Sequence of chain 1.G:
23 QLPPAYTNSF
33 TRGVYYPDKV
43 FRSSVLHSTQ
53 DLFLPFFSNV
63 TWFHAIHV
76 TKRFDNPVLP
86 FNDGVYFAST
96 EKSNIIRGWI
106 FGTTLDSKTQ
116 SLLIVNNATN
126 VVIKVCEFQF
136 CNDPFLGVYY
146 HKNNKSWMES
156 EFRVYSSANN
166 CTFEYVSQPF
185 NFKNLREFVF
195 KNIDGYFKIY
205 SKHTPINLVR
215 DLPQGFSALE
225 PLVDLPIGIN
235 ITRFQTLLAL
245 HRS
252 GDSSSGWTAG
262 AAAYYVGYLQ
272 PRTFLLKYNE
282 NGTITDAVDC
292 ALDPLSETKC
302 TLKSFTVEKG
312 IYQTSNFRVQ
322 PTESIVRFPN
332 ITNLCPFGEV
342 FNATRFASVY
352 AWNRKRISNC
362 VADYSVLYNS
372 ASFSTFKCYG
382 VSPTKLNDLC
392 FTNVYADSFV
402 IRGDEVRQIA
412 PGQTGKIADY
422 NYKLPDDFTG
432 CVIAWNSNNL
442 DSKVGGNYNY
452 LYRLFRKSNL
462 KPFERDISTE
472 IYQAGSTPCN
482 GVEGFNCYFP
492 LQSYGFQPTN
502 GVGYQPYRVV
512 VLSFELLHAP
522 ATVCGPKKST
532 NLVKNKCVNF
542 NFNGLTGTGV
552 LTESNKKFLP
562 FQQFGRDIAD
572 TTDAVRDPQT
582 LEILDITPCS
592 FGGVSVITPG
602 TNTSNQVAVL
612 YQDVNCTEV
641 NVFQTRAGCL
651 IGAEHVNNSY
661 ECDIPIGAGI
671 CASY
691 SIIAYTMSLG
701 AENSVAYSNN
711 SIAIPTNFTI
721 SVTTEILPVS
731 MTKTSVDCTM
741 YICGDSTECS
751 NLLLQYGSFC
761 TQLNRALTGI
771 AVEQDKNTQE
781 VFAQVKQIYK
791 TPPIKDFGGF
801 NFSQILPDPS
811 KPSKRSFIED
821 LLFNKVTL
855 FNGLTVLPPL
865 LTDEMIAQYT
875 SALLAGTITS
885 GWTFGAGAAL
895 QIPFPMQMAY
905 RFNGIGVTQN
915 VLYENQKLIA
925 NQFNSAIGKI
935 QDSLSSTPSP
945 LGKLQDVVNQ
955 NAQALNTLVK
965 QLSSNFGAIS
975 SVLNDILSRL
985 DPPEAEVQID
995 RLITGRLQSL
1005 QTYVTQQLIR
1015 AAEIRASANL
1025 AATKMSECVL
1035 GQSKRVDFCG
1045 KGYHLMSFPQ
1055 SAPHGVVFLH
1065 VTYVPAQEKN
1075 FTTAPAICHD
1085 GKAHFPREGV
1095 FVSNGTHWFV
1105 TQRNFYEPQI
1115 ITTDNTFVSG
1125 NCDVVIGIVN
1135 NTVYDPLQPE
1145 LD

Binding-site contacts:
Ligand atom C5 contacts residue ASP796 of chain 1.G at 4.3 Å.
Ligand atom C2 contacts residue ASN709 of chain 1.I at 2.4 Å.
Ligand atom C7 contacts residue ASN709 of chain 1.I at 3.1 Å.
Ligand atom O5 contacts residue ASN709 of chain 1.I at 2.4 Å (h-bond).
Ligand atom C8 contacts residue ASN709 of chain 1.I at 3.1 Å.
Ligand atom C1 contacts residue ASN710 of chain 1.I at 4.2 Å.
Ligand atom C7 contacts residue ASN710 of chain 1.I at 4.3 Å.
Ligand atom C6 contacts residue ASP796 of chain 1.G at 3.8 Å.
Ligand atom O7 contacts residue GLY1131 of chain 1.I at 3.6 Å.
Ligand atom C3 contacts residue ASN709 of chain 1.I at 3.7 Å.
Ligand atom C4 contacts residue ASN709 of chain 1.I at 4.2 Å.
Ligand atom C1 contacts residue ASN709 of chain 1.I at 1.4 Å.
Ligand atom N2 contacts residue ASN710 of chain 1.I at 4.1 Å.
Ligand atom C8 contacts residue ILE1130 of chain 1.I at 4.3 Å (hydrophobic).
Ligand atom C5 contacts residue ASN709 of chain 1.I at 3.7 Å.
Ligand atom N2 contacts residue ASN709 of chain 1.I at 2.7 Å (h-bond).
Ligand atom O7 contacts residue ASN709 of chain 1.I at 4.0 Å.
Ligand atom O5 contacts residue ASP796 of chain 1.G at 3.6 Å (salt-bridge).
Ligand atom O7 contacts residue ASN710 of chain 1.I at 3.9 Å.

The protein below binds the small molecule below.
Small molecule (SMILES): CC(=O)N[C@@H]1[C@@H](O)[C@H](O)[C@@H](CO)O[C@H]1O

Sequence of chain 1.I:
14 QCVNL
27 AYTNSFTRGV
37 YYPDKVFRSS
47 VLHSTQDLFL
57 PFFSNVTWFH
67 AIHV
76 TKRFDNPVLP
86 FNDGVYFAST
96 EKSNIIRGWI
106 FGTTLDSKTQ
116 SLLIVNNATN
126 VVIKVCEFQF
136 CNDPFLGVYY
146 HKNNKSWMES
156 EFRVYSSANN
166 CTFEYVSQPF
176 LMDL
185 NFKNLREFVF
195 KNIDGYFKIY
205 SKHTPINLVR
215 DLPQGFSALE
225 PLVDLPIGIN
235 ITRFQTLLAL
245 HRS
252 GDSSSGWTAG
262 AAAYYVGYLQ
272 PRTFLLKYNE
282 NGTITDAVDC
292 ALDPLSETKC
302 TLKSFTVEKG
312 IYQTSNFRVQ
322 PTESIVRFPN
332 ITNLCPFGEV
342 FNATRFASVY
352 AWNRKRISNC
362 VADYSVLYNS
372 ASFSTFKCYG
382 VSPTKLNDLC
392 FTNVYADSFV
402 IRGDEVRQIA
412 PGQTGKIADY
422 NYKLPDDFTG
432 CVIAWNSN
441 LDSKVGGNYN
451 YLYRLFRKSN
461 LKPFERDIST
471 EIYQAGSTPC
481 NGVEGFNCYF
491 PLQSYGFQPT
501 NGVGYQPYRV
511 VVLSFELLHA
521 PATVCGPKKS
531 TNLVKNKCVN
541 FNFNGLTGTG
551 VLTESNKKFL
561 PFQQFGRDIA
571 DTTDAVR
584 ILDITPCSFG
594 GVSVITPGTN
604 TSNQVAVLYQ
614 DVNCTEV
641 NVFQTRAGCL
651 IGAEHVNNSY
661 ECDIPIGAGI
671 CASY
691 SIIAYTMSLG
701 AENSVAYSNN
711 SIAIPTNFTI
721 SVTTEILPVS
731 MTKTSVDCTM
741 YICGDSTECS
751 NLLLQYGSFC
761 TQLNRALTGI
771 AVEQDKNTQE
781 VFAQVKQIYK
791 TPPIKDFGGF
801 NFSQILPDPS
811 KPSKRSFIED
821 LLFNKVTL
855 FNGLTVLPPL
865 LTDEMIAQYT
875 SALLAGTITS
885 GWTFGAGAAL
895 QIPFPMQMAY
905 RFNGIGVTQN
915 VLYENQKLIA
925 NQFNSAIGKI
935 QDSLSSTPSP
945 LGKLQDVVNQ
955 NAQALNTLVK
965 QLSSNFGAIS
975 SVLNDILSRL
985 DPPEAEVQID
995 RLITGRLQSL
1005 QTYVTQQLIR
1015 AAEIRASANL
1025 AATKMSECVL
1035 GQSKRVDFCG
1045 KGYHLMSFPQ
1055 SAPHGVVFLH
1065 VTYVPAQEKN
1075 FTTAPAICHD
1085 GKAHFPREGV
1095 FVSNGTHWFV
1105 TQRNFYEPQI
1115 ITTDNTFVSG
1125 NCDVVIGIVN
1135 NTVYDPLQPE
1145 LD